A small-molecule ligand and the protein it binds are described below.
Small molecule (SMILES): CC(=O)N[C@@H]1[C@@H](O)[C@H](O)[C@@H](CO)O[C@H]1O

Sequence of chain 5.A:
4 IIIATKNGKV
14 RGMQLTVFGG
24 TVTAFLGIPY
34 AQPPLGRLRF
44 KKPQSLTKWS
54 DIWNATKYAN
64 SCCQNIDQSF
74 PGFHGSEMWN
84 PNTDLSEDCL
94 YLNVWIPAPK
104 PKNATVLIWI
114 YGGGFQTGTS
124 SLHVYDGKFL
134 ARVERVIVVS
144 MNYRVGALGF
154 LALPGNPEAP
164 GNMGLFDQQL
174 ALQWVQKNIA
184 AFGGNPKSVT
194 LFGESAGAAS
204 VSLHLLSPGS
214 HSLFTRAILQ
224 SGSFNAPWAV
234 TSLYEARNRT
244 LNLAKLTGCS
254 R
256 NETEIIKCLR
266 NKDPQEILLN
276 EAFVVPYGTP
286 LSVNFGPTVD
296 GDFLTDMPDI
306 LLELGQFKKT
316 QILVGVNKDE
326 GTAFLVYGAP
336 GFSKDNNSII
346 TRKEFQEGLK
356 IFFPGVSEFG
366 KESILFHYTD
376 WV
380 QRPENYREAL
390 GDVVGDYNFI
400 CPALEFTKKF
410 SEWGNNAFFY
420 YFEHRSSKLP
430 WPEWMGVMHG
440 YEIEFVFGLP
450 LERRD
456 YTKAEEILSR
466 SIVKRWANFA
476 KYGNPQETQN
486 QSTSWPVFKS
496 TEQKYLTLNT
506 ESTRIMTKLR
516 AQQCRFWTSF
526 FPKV

Binding-site contacts:
Ligand atom C4 contacts residue ASN57 of chain 5.A at 4.2 Å.
Ligand atom C2 contacts residue ARG14 of chain 5.A at 4.2 Å.
Ligand atom O5 contacts residue ARG14 of chain 5.A at 3.0 Å (salt-bridge).
Ligand atom C5 contacts residue ASN57 of chain 5.A at 3.6 Å.
Ligand atom O5 contacts residue ASN57 of chain 5.A at 2.3 Å (h-bond).
Ligand atom C3 contacts residue ASN57 of chain 5.A at 3.7 Å.
Ligand atom C2 contacts residue ASN57 of chain 5.A at 2.4 Å.
Ligand atom C1 contacts residue ARG14 of chain 5.A at 2.9 Å.
Ligand atom O7 contacts residue ASN57 of chain 5.A at 4.0 Å.
Ligand atom C1 contacts residue ASN57 of chain 5.A at 1.4 Å.
Ligand atom C5 contacts residue ARG14 of chain 5.A at 3.5 Å.
Ligand atom C7 contacts residue ASN57 of chain 5.A at 3.6 Å.
Ligand atom N2 contacts residue ASN57 of chain 5.A at 2.8 Å (h-bond).
Ligand atom C6 contacts residue ARG14 of chain 5.A at 4.3 Å.